Binding-site contacts:
Ligand atom C8 contacts residue THR605 of chain 1.C at 4.0 Å.
Ligand atom N2 contacts residue ASN603 of chain 1.C at 2.9 Å (h-bond).
Ligand atom O7 contacts residue ASN603 of chain 1.C at 4.2 Å.
Ligand atom C4 contacts residue ASN603 of chain 1.C at 4.3 Å.
Ligand atom C7 contacts residue THR605 of chain 1.C at 3.8 Å.
Ligand atom C3 contacts residue ASN603 of chain 1.C at 3.8 Å.
Ligand atom C1 contacts residue ASN603 of chain 1.C at 1.4 Å.
Ligand atom O7 contacts residue THR605 of chain 1.C at 3.4 Å.
Ligand atom C5 contacts residue ASN603 of chain 1.C at 3.7 Å.
Ligand atom C2 contacts residue ASN603 of chain 1.C at 2.5 Å.
Ligand atom O5 contacts residue ASN603 of chain 1.C at 2.4 Å (h-bond).
Ligand atom C7 contacts residue ASN603 of chain 1.C at 3.9 Å.

The protein below binds the small molecule below.
Small molecule (SMILES): CC(=O)N[C@@H]1[C@@H](O)[C@H](O)[C@@H](CO)O[C@H]1O

Sequence of chain 1.C:
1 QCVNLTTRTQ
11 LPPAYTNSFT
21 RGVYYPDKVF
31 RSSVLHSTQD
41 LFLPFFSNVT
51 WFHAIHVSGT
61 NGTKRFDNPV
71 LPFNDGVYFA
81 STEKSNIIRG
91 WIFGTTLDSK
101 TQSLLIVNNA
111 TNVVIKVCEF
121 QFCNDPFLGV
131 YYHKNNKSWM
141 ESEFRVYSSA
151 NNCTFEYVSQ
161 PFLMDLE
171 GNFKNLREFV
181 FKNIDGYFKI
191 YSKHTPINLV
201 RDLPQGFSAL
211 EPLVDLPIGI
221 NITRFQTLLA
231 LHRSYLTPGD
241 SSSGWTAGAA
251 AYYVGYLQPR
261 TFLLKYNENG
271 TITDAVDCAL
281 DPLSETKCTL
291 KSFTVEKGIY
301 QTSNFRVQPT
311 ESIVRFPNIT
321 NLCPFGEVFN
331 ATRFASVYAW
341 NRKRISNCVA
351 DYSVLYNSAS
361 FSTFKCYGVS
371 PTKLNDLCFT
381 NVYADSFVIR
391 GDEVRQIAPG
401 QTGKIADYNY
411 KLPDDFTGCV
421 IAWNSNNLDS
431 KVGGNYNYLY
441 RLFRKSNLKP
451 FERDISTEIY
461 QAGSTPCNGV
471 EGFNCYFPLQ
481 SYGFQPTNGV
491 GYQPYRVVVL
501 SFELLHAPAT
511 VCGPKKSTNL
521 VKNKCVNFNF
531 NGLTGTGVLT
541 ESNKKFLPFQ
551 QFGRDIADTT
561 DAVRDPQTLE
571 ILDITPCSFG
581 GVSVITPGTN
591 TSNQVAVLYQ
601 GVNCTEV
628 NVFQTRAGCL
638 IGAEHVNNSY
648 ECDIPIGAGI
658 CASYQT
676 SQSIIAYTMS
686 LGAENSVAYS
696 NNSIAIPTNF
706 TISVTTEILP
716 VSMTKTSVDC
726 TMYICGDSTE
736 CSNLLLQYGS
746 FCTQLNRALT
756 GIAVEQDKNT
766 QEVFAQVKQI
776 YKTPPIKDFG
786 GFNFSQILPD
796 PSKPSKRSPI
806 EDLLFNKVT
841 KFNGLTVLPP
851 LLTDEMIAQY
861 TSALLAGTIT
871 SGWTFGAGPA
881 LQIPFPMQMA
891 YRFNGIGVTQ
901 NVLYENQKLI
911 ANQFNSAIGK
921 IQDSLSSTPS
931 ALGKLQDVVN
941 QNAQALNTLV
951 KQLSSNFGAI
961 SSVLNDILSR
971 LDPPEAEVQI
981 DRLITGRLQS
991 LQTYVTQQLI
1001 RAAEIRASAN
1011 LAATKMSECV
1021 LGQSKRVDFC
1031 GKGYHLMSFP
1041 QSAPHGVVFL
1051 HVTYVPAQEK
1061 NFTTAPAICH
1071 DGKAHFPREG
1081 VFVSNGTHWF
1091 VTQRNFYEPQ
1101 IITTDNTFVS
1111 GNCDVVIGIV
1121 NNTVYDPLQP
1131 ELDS